Sequence of chain 1.A:
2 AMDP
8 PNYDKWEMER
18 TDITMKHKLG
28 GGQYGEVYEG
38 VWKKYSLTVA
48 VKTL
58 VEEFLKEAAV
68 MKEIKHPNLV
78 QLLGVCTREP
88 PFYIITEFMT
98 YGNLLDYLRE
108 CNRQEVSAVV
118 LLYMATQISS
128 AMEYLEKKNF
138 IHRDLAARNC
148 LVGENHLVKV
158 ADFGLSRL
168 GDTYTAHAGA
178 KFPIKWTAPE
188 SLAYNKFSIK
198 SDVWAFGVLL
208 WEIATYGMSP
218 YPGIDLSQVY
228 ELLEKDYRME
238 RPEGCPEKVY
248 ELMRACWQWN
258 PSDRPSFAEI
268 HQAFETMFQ

This small molecule binds to this protein.
Small molecule (SMILES): COC(=O)c1ccc(Cl)cc1N

Binding-site contacts:
Ligand atom CL1 contacts residue VAL246 of chain 1.A at 4.0 Å.
Ligand atom C6 contacts residue LEU119 of chain 1.A at 4.1 Å (hydrophobic).
Ligand atom O13 contacts residue PRO243 of chain 1.A at 3.7 Å.
Ligand atom N18 contacts residue GLY241 of chain 1.A at 3.4 Å (h-bond).
Ligand atom C2 contacts residue LEU118 of chain 1.A at 4.0 Å (hydrophobic).
Ligand atom C5 contacts residue LEU118 of chain 1.A at 3.9 Å (hydrophobic).
Ligand atom C11 contacts residue ALA115 of chain 1.A at 3.3 Å (hydrophobic).
Ligand atom N18 contacts residue PRO243 of chain 1.A at 3.5 Å.
Ligand atom CL1 contacts residue LEU207 of chain 1.A at 3.2 Å.
Ligand atom C7 contacts residue ALA115 of chain 1.A at 4.2 Å (hydrophobic).
Ligand atom C3 contacts residue PRO243 of chain 1.A at 4.4 Å (hydrophobic).
Ligand atom C11 contacts residue PRO243 of chain 1.A at 3.4 Å (hydrophobic).
Ligand atom C6 contacts residue ALA115 of chain 1.A at 3.7 Å (hydrophobic).
Ligand atom O12 contacts residue ALA115 of chain 1.A at 3.2 Å.
Ligand atom C2 contacts residue VAL246 of chain 1.A at 3.8 Å (hydrophobic).
Ligand atom O12 contacts residue PRO243 of chain 1.A at 3.4 Å.
Ligand atom N18 contacts residue CYS242 of chain 1.A at 3.9 Å.
Ligand atom O12 contacts residue GLY241 of chain 1.A at 4.0 Å.
Ligand atom N18 contacts residue LEU118 of chain 1.A at 3.7 Å.
Ligand atom C14 contacts residue PRO243 of chain 1.A at 4.0 Å (hydrophobic).
Ligand atom O13 contacts residue ALA115 of chain 1.A at 3.5 Å (h-bond).
Ligand atom C7 contacts residue VAL246 of chain 1.A at 3.9 Å (hydrophobic).
Ligand atom C9 contacts residue ALA122 of chain 1.A at 4.3 Å (hydrophobic).
Ligand atom C9 contacts residue LEU118 of chain 1.A at 3.9 Å (hydrophobic).
Ligand atom O13 contacts residue LEU119 of chain 1.A at 3.5 Å.
Ligand atom C3 contacts residue ALA211 of chain 1.A at 3.9 Å (hydrophobic).
Ligand atom C7 contacts residue LEU119 of chain 1.A at 3.5 Å (hydrophobic).
Ligand atom C3 contacts residue LEU118 of chain 1.A at 3.9 Å (hydrophobic).
Ligand atom CL1 contacts residue ALA211 of chain 1.A at 3.7 Å.
Ligand atom C9 contacts residue VAL246 of chain 1.A at 3.8 Å (hydrophobic).
Ligand atom C3 contacts residue VAL246 of chain 1.A at 4.4 Å (hydrophobic).
Ligand atom C6 contacts residue LEU118 of chain 1.A at 4.2 Å (hydrophobic).
Ligand atom C14 contacts residue LEU119 of chain 1.A at 4.2 Å (hydrophobic).
Ligand atom C6 contacts residue PRO243 of chain 1.A at 3.6 Å (hydrophobic).
Ligand atom C5 contacts residue PRO243 of chain 1.A at 3.6 Å (hydrophobic).
Ligand atom C9 contacts residue LEU119 of chain 1.A at 3.8 Å (hydrophobic).
Ligand atom C14 contacts residue ALA115 of chain 1.A at 3.7 Å (hydrophobic).
Ligand atom C7 contacts residue LEU118 of chain 1.A at 4.0 Å (hydrophobic).
Ligand atom CL1 contacts residue ILE210 of chain 1.A at 3.7 Å.
Ligand atom C11 contacts residue LEU119 of chain 1.A at 4.4 Å (hydrophobic).